Sequence of chain 1.F:
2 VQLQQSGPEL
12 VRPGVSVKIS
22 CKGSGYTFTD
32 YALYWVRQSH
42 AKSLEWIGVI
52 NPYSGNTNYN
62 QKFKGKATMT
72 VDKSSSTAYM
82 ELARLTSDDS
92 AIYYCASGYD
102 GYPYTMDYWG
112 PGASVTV

The small molecule below binds the protein below.
Small molecule (SMILES): CC(=O)N[C@H]1[C@H](O[C@H]2[C@H](O)[C@@H](NC(C)=O)CO[C@@H]2CO)O[C@H](CO)[C@@H](O)[C@@H]1O

Binding-site contacts:
Ligand atom O5 contacts residue ASN24 of chain 1.D at 2.3 Å (h-bond).
Ligand atom C1 contacts residue SER26 of chain 1.D at 4.0 Å.
Ligand atom C8 contacts residue THR58 of chain 1.F at 4.5 Å.
Ligand atom O7 contacts residue GLY56 of chain 1.F at 4.4 Å.
Ligand atom O6 contacts residue SER26 of chain 1.D at 4.4 Å.
Ligand atom C4 contacts residue ASN24 of chain 1.D at 4.2 Å.
Ligand atom C3 contacts residue ASN24 of chain 1.D at 3.8 Å.
Ligand atom C5 contacts residue SER26 of chain 1.D at 4.3 Å.
Ligand atom C2 contacts residue ASN24 of chain 1.D at 2.5 Å.
Ligand atom N2 contacts residue ASN24 of chain 1.D at 2.9 Å (h-bond).
Ligand atom C2 contacts residue ASN57 of chain 1.F at 4.5 Å.
Ligand atom O5 contacts residue SER26 of chain 1.D at 3.8 Å.
Ligand atom C7 contacts residue ASN24 of chain 1.D at 3.8 Å.
Ligand atom N2 contacts residue ASN57 of chain 1.F at 4.4 Å.
Ligand atom O7 contacts residue ASN24 of chain 1.D at 4.4 Å.
Ligand atom O6 contacts residue ASN24 of chain 1.D at 4.4 Å.
Ligand atom C1 contacts residue ASN24 of chain 1.D at 1.4 Å.
Ligand atom O7 contacts residue ASN57 of chain 1.F at 3.8 Å.
Ligand atom O7 contacts residue THR58 of chain 1.F at 4.2 Å.
Ligand atom C8 contacts residue ASN24 of chain 1.D at 4.0 Å.
Ligand atom C5 contacts residue ASN24 of chain 1.D at 3.6 Å.
Ligand atom C7 contacts residue ASN57 of chain 1.F at 4.1 Å.

Sequence of chain 1.D:
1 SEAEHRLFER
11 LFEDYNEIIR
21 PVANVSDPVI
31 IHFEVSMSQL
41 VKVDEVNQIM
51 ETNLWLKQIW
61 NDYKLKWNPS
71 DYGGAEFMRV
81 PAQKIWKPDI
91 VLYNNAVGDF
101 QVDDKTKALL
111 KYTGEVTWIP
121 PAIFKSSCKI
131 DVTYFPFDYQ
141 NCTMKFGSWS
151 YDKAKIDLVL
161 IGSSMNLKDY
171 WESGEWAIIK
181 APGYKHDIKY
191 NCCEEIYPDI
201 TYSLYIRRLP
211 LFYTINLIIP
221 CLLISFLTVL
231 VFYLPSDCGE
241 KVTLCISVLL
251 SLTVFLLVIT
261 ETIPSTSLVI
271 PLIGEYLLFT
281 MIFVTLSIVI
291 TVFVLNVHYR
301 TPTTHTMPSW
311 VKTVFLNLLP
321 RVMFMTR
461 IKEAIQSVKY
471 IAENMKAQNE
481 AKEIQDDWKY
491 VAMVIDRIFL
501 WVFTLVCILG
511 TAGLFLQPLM